The small molecule below binds the protein below.
Small molecule (SMILES): N[C@@H](Cc1c[nH]c2ccccc12)C(=O)O

Sequence of chain 4.A:
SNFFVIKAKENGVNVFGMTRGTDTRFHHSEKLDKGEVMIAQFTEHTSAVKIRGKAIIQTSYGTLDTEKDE

Binding-site contacts:
Ligand atom CA contacts residue GLY21 of chain 3.C at 3.6 Å.
Ligand atom CH2 contacts residue GLY17 of chain 4.A at 3.5 Å.
Ligand atom CZ3 contacts residue MET38 of chain 4.A at 4.0 Å (hydrophobic).
Ligand atom O contacts residue SER47 of chain 3.C at 2.8 Å (h-bond).
Ligand atom NE1 contacts residue GLN41 of chain 4.A at 2.9 Å (h-bond).
Ligand atom O contacts residue THR19 of chain 3.C at 3.9 Å.
Ligand atom O contacts residue GLY21 of chain 3.C at 3.1 Å (h-bond).
Ligand atom CZ3 contacts residue HIS28 of chain 4.A at 4.0 Å.
Ligand atom CD1 contacts residue ALA48 of chain 3.C at 4.0 Å (hydrophobic).
Ligand atom CA contacts residue SER47 of chain 3.C at 3.9 Å.
Ligand atom N contacts residue THR24 of chain 3.C at 2.9 Å (h-bond).
Ligand atom N contacts residue ASP23 of chain 3.C at 3.1 Å (salt-bridge).
Ligand atom CH2 contacts residue MET38 of chain 4.A at 3.9 Å (hydrophobic).
Ligand atom OXT contacts residue THR46 of chain 4.A at 2.8 Å (h-bond).
Ligand atom C contacts residue GLY21 of chain 3.C at 3.5 Å.
Ligand atom CD1 contacts residue THR43 of chain 4.A at 3.9 Å.
Ligand atom CA contacts residue THR19 of chain 3.C at 3.7 Å.
Ligand atom CA contacts residue THR24 of chain 3.C at 3.2 Å.
Ligand atom C contacts residue SER47 of chain 3.C at 3.5 Å.
Ligand atom CB contacts residue THR19 of chain 3.C at 3.6 Å.
Ligand atom CH2 contacts residue VAL49 of chain 4.A at 3.8 Å (hydrophobic).
Ligand atom CD1 contacts residue GLN41 of chain 4.A at 3.6 Å.
Ligand atom O contacts residue ARG20 of chain 3.C at 3.4 Å.
Ligand atom CZ3 contacts residue GLY17 of chain 4.A at 3.6 Å.
Ligand atom CZ2 contacts residue THR46 of chain 4.A at 3.9 Å.
Ligand atom OXT contacts residue THR43 of chain 4.A at 2.6 Å (h-bond).
Ligand atom N contacts residue GLY21 of chain 3.C at 2.8 Å (h-bond).
Ligand atom CB contacts residue SER47 of chain 3.C at 3.4 Å.
Ligand atom CB contacts residue THR24 of chain 3.C at 3.6 Å.
Ligand atom N contacts residue THR19 of chain 3.C at 2.8 Å (h-bond).
Ligand atom CD1 contacts residue SER47 of chain 3.C at 3.5 Å.
Ligand atom CE2 contacts residue GLN41 of chain 4.A at 4.0 Å.
Ligand atom C contacts residue THR43 of chain 4.A at 3.6 Å.
Ligand atom CE3 contacts residue HIS28 of chain 4.A at 4.0 Å.
Ligand atom CZ2 contacts residue VAL49 of chain 4.A at 3.7 Å (hydrophobic).
Ligand atom CG contacts residue SER47 of chain 3.C at 3.8 Å.
Ligand atom OXT contacts residue HIS45 of chain 4.A at 3.9 Å.
Ligand atom O contacts residue THR43 of chain 4.A at 3.7 Å.
Ligand atom NE1 contacts residue ALA40 of chain 4.A at 3.8 Å.
Ligand atom C contacts residue THR46 of chain 4.A at 3.9 Å.

Sequence of chain 3.C:
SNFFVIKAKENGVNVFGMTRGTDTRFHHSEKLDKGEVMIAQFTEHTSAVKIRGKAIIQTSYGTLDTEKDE